Binding-site contacts:
Ligand atom O5 contacts residue GLU154 of chain 1.C at 3.1 Å (salt-bridge).
Ligand atom C5 contacts residue GLU154 of chain 1.C at 3.9 Å.
Ligand atom C8 contacts residue ASN122 of chain 1.C at 4.0 Å.
Ligand atom O5 contacts residue ASN122 of chain 1.C at 2.3 Å (h-bond).
Ligand atom C1 contacts residue ASN125 of chain 1.C at 4.2 Å.
Ligand atom C5 contacts residue ASN125 of chain 1.C at 4.4 Å.
Ligand atom C8 contacts residue VAL127 of chain 1.C at 4.2 Å (hydrophobic).
Ligand atom C4 contacts residue ASN122 of chain 1.C at 4.2 Å.
Ligand atom C6 contacts residue MET153 of chain 1.C at 4.3 Å (hydrophobic).
Ligand atom C3 contacts residue ASN125 of chain 1.C at 4.0 Å.
Ligand atom C1 contacts residue GLU154 of chain 1.C at 3.7 Å.
Ligand atom C8 contacts residue VAL169 of chain 1.C at 3.9 Å (hydrophobic).
Ligand atom C6 contacts residue GLU154 of chain 1.C at 3.3 Å.
Ligand atom O7 contacts residue VAL169 of chain 1.C at 4.3 Å.
Ligand atom C2 contacts residue ASN122 of chain 1.C at 2.5 Å.
Ligand atom C5 contacts residue ASN122 of chain 1.C at 3.7 Å.
Ligand atom O7 contacts residue ASN122 of chain 1.C at 3.3 Å (h-bond).
Ligand atom C3 contacts residue ASN122 of chain 1.C at 3.8 Å.
Ligand atom C8 contacts residue THR124 of chain 1.C at 4.2 Å.
Ligand atom C8 contacts residue ALA123 of chain 1.C at 3.9 Å (hydrophobic).
Ligand atom O6 contacts residue MET153 of chain 1.C at 4.5 Å.
Ligand atom C1 contacts residue ASN122 of chain 1.C at 1.4 Å.
Ligand atom N2 contacts residue ASN122 of chain 1.C at 3.1 Å (h-bond).
Ligand atom O6 contacts residue GLU154 of chain 1.C at 2.6 Å (salt-bridge).
Ligand atom N2 contacts residue ASN125 of chain 1.C at 4.3 Å.
Ligand atom O6 contacts residue VAL127 of chain 1.C at 3.4 Å.
Ligand atom C7 contacts residue ASN122 of chain 1.C at 3.4 Å.

The protein below binds the small molecule below.
Small molecule (SMILES): CC(=O)N[C@H]1[C@H](O[C@H]2[C@H](O)[C@@H](NC(C)=O)CO[C@@H]2CO)O[C@H](CO)[C@@H](O[C@H]2O[C@H](CO)[C@@H](O)[C@H](O)[C@@H]2O)[C@@H]1O

Sequence of chain 1.C:
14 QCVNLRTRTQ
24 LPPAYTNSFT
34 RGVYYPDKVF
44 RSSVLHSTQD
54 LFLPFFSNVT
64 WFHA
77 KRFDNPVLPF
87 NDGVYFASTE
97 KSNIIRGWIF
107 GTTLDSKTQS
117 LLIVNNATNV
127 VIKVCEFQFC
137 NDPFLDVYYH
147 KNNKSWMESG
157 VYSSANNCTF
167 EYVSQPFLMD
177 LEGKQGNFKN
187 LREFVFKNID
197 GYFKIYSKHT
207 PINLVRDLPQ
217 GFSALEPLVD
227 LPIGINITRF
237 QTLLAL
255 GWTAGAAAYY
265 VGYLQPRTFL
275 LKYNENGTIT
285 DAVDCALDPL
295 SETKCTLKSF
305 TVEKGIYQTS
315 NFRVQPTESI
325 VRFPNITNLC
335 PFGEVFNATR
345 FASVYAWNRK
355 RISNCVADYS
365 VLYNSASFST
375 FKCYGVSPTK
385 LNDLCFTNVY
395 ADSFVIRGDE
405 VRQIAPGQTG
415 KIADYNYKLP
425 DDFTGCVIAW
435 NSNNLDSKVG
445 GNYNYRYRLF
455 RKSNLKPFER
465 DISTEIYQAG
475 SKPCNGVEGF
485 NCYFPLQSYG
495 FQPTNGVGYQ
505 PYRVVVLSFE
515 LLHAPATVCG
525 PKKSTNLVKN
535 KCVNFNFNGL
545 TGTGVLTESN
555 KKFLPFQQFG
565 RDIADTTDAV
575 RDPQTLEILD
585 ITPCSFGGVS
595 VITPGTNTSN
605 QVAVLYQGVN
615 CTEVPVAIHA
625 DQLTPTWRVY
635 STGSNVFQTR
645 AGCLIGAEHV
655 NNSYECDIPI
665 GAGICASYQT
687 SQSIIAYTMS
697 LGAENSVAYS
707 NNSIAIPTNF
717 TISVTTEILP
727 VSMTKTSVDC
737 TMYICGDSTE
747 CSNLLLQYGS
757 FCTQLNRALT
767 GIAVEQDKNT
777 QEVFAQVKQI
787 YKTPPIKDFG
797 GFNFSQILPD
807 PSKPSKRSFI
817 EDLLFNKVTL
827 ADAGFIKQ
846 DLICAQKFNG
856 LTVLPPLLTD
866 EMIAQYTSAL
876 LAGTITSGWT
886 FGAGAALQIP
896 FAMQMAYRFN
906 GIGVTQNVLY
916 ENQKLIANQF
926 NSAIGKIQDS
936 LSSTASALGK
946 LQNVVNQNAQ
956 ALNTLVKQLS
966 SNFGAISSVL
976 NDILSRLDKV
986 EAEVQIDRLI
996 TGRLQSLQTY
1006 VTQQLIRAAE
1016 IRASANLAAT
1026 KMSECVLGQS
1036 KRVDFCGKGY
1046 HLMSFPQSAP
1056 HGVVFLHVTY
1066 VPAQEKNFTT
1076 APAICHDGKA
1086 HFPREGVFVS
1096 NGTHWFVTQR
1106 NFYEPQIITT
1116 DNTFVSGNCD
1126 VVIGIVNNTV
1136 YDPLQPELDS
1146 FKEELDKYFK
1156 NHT